This protein binds this small molecule.
Small molecule (SMILES): CC(=O)N[C@@H]1[C@@H](O)[C@H](O)[C@@H](CO)O[C@H]1O

Binding-site contacts:
Ligand atom C8 contacts residue ASN6 of chain 5.A at 4.3 Å.
Ligand atom N2 contacts residue ASN6 of chain 5.A at 3.0 Å (h-bond).
Ligand atom C2 contacts residue ASN155 of chain 5.A at 4.5 Å.
Ligand atom C5 contacts residue ASN155 of chain 5.A at 4.2 Å.
Ligand atom C7 contacts residue ASN6 of chain 5.A at 3.0 Å.
Ligand atom C2 contacts residue ASN6 of chain 5.A at 2.4 Å.
Ligand atom C7 contacts residue PHE4 of chain 5.A at 4.3 Å (hydrophobic).
Ligand atom C5 contacts residue ASN6 of chain 5.A at 3.6 Å.
Ligand atom O5 contacts residue HIS154 of chain 5.A at 4.4 Å.
Ligand atom N2 contacts residue ASN155 of chain 5.A at 4.4 Å.
Ligand atom O6 contacts residue ASN6 of chain 5.A at 4.4 Å.
Ligand atom C4 contacts residue ASN6 of chain 5.A at 4.0 Å.
Ligand atom O5 contacts residue ASN6 of chain 5.A at 2.2 Å (h-bond).
Ligand atom O6 contacts residue HIS154 of chain 5.A at 4.1 Å.
Ligand atom C1 contacts residue ASN155 of chain 5.A at 3.8 Å.
Ligand atom O5 contacts residue ASN155 of chain 5.A at 4.3 Å.
Ligand atom C3 contacts residue ASN155 of chain 5.A at 4.4 Å.
Ligand atom O7 contacts residue ASN6 of chain 5.A at 2.6 Å (h-bond).
Ligand atom C1 contacts residue ASN6 of chain 5.A at 1.4 Å.
Ligand atom C8 contacts residue ASP3 of chain 5.A at 3.2 Å.
Ligand atom C3 contacts residue ASN6 of chain 5.A at 3.7 Å.
Ligand atom C8 contacts residue PHE4 of chain 5.A at 3.5 Å (hydrophobic).

Sequence of chain 5.A:
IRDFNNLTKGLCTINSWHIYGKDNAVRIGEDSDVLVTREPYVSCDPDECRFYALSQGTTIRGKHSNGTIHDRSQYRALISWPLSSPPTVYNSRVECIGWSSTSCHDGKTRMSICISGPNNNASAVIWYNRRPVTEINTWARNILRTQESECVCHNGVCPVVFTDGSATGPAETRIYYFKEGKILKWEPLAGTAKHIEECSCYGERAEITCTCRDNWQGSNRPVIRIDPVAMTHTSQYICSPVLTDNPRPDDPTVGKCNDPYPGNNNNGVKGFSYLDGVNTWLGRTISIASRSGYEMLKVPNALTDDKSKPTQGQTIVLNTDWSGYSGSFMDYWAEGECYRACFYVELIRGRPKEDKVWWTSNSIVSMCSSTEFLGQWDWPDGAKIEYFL